Binding-site contacts:
Ligand atom N contacts residue GLU228 of chain 1.A at 2.8 Å (salt-bridge).
Ligand atom OH contacts residue PHE56 of chain 1.A at 3.4 Å.
Ligand atom O contacts residue LYS51 of chain 1.A at 2.8 Å (salt-bridge).
Ligand atom OH contacts residue LYS51 of chain 1.A at 3.5 Å.
Ligand atom CE1 contacts residue LYS51 of chain 1.A at 3.6 Å.
Ligand atom OG contacts residue GLU228 of chain 1.A at 3.5 Å (salt-bridge).
Ligand atom CE2 contacts residue MET65 of chain 1.A at 3.8 Å (hydrophobic).
Ligand atom CB contacts residue GLU228 of chain 1.A at 3.6 Å.
Ligand atom CD1 contacts residue LYS51 of chain 1.A at 3.8 Å.
Ligand atom CZ contacts residue LYS51 of chain 1.A at 3.7 Å.
Ligand atom CD2 contacts residue MET65 of chain 1.A at 3.5 Å (hydrophobic).
Ligand atom CD1 contacts residue VAL47 of chain 1.A at 3.7 Å (hydrophobic).
Ligand atom CZ contacts residue VAL47 of chain 1.A at 3.8 Å (hydrophobic).
Ligand atom CB contacts residue MET65 of chain 1.A at 3.9 Å (hydrophobic).
Ligand atom C contacts residue LYS51 of chain 1.A at 3.8 Å.
Ligand atom CA contacts residue GLU228 of chain 1.A at 3.9 Å.
Ligand atom CB contacts residue GLU228 of chain 1.A at 3.6 Å.
Ligand atom O contacts residue LYS51 of chain 1.A at 3.9 Å.
Ligand atom CB contacts residue GLN69 of chain 1.A at 3.7 Å.
Ligand atom CA contacts residue GLU228 of chain 1.A at 3.8 Å.
Ligand atom CG contacts residue GLN69 of chain 1.A at 3.7 Å.
Ligand atom CZ contacts residue ILE68 of chain 1.A at 3.8 Å (hydrophobic).
Ligand atom CD2 contacts residue MET225 of chain 1.A at 3.9 Å (hydrophobic).
Ligand atom CB contacts residue GLU224 of chain 1.A at 3.6 Å.
Ligand atom CE1 contacts residue ILE68 of chain 1.A at 3.5 Å (hydrophobic).
Ligand atom OH contacts residue GLN64 of chain 1.A at 2.6 Å (h-bond).
Ligand atom CB contacts residue MET65 of chain 1.A at 3.7 Å (hydrophobic).
Ligand atom CA contacts residue GLU228 of chain 1.A at 3.6 Å.
Ligand atom CE2 contacts residue GLN64 of chain 1.A at 3.5 Å.
Ligand atom CZ contacts residue GLN69 of chain 1.A at 3.9 Å.
Ligand atom CG contacts residue MET65 of chain 1.A at 3.7 Å (hydrophobic).
Ligand atom CE1 contacts residue VAL47 of chain 1.A at 3.6 Å (hydrophobic).
Ligand atom CZ contacts residue GLN64 of chain 1.A at 3.4 Å.
Ligand atom CB contacts residue GLU228 of chain 1.A at 3.7 Å.
Ligand atom CA contacts residue MET65 of chain 1.A at 3.8 Å (hydrophobic).
Ligand atom N contacts residue GLU228 of chain 1.A at 2.9 Å (salt-bridge).
Ligand atom C contacts residue GLU228 of chain 1.A at 3.6 Å.
Ligand atom C contacts residue GLU228 of chain 1.A at 3.8 Å.
Ligand atom CE2 contacts residue GLN69 of chain 1.A at 3.9 Å.
Ligand atom CD2 contacts residue GLN69 of chain 1.A at 3.5 Å.

Sequence of chain 1.A:
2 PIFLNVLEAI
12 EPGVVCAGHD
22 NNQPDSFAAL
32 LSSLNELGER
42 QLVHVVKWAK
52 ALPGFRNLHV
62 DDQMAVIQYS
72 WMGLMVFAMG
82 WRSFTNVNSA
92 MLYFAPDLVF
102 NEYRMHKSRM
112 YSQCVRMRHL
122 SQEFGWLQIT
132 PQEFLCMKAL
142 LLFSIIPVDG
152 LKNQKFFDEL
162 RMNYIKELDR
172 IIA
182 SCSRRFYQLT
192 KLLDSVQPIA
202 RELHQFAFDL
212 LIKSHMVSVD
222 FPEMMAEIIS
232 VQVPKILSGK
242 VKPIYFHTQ

The small molecule below binds the protein below.
Small molecule (SMILES): CC(C)C[C@H](NC(=O)[C@H](CCCN=C(N)N)NC(=O)[C@H](CO)NC(=O)[C@H](Cc1ccccc1)NC(=O)[C@H](C)NC(=O)[C@@H](N)CO)C(=O)N[C@@H](Cc1ccc(O)cc1)C(=O)N[C@H](C(=O)N[C@H](C=O)CCCN=C(N)N)[C@@H](C)O